Binding-site contacts:
Ligand atom CZ contacts residue ARG14 of chain 1.E at 3.7 Å.
Ligand atom N contacts residue ILE13 of chain 1.E at 2.8 Å (h-bond).
Ligand atom CE2 contacts residue ARG14 of chain 1.E at 4.0 Å.
Ligand atom CG contacts residue ILE13 of chain 1.E at 3.3 Å (hydrophobic).
Ligand atom CE2 contacts residue GLN78 of chain 1.E at 3.5 Å.
Ligand atom CD1 contacts residue VAL76 of chain 1.G at 3.6 Å (hydrophobic).
Ligand atom CB contacts residue VAL76 of chain 1.G at 3.4 Å (hydrophobic).
Ligand atom CG contacts residue VAL76 of chain 1.G at 3.7 Å (hydrophobic).
Ligand atom O contacts residue GLN78 of chain 1.G at 2.9 Å (h-bond).
Ligand atom CZ contacts residue ILE13 of chain 1.E at 3.9 Å (hydrophobic).
Ligand atom CB contacts residue THR79 of chain 1.G at 4.0 Å.
Ligand atom O contacts residue GLN12 of chain 1.G at 3.6 Å.
Ligand atom OXT contacts residue GLY77 of chain 1.G at 3.7 Å.
Ligand atom OXT contacts residue GLN78 of chain 1.G at 3.9 Å.
Ligand atom CZ contacts residue LEU80 of chain 1.E at 3.9 Å (hydrophobic).
Ligand atom O contacts residue VAL76 of chain 1.G at 3.5 Å (h-bond).
Ligand atom CA contacts residue THR79 of chain 1.G at 3.6 Å.
Ligand atom O contacts residue THR79 of chain 1.G at 2.7 Å (h-bond).
Ligand atom O contacts residue GLY77 of chain 1.G at 3.8 Å.
Ligand atom CB contacts residue ILE13 of chain 1.E at 4.0 Å (hydrophobic).
Ligand atom CA contacts residue ILE13 of chain 1.E at 3.6 Å (hydrophobic).
Ligand atom N contacts residue GLN78 of chain 1.E at 2.8 Å (h-bond).
Ligand atom C contacts residue GLY77 of chain 1.G at 3.9 Å.
Ligand atom CD2 contacts residue ILE13 of chain 1.E at 3.5 Å (hydrophobic).
Ligand atom C contacts residue VAL76 of chain 1.G at 3.9 Å (hydrophobic).
Ligand atom CE2 contacts residue GLN12 of chain 1.E at 3.9 Å.
Ligand atom CD2 contacts residue VAL76 of chain 1.G at 3.6 Å (hydrophobic).
Ligand atom C contacts residue THR79 of chain 1.G at 3.6 Å.
Ligand atom OXT contacts residue GLN78 of chain 1.E at 3.0 Å (h-bond).
Ligand atom CE2 contacts residue ILE13 of chain 1.E at 3.4 Å (hydrophobic).
Ligand atom CZ contacts residue MET15 of chain 1.E at 3.6 Å (hydrophobic).
Ligand atom C contacts residue GLN78 of chain 1.E at 3.9 Å.
Ligand atom CB contacts residue GLN78 of chain 1.E at 3.6 Å.
Ligand atom CD2 contacts residue GLN78 of chain 1.E at 3.5 Å.
Ligand atom CE1 contacts residue VAL76 of chain 1.G at 4.0 Å (hydrophobic).
Ligand atom CE1 contacts residue MET15 of chain 1.E at 3.6 Å (hydrophobic).
Ligand atom CD1 contacts residue ILE13 of chain 1.E at 3.5 Å (hydrophobic).
Ligand atom C contacts residue GLN78 of chain 1.G at 3.7 Å.
Ligand atom CA contacts residue GLN78 of chain 1.E at 3.6 Å.
Ligand atom CE1 contacts residue ILE13 of chain 1.E at 3.9 Å (hydrophobic).

This small molecule binds to this protein.
Small molecule (SMILES): N[C@@H](Cc1ccccc1)C(=O)O

Sequence of chain 1.G:
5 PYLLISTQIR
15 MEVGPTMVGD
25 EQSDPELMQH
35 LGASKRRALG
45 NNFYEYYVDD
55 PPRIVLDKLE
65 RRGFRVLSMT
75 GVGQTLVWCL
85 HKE

Sequence of chain 1.E:
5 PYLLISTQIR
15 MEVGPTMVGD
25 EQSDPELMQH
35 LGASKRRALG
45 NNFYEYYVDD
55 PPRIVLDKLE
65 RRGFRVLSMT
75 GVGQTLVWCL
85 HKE